This small molecule binds to this protein.
Small molecule (SMILES): CC(=O)N[C@@H]1[C@@H](O)[C@H](O)[C@@H](CO)O[C@H]1O

Sequence of chain 46.N:
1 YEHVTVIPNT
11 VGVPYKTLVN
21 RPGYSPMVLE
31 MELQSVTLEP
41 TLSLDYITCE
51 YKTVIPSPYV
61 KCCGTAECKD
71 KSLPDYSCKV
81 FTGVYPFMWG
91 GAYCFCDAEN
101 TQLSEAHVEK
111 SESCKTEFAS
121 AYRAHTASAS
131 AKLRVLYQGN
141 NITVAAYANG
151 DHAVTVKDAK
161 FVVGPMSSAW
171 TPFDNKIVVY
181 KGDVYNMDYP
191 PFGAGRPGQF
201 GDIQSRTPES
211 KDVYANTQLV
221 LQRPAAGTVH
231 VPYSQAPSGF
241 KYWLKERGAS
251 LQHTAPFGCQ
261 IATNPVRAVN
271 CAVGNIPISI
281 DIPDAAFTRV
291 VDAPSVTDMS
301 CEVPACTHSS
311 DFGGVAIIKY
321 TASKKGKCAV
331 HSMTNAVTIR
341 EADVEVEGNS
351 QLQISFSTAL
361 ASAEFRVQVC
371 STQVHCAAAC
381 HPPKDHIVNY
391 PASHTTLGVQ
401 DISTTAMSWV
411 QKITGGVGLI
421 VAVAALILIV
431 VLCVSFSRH

Sequence of chain 46.O:
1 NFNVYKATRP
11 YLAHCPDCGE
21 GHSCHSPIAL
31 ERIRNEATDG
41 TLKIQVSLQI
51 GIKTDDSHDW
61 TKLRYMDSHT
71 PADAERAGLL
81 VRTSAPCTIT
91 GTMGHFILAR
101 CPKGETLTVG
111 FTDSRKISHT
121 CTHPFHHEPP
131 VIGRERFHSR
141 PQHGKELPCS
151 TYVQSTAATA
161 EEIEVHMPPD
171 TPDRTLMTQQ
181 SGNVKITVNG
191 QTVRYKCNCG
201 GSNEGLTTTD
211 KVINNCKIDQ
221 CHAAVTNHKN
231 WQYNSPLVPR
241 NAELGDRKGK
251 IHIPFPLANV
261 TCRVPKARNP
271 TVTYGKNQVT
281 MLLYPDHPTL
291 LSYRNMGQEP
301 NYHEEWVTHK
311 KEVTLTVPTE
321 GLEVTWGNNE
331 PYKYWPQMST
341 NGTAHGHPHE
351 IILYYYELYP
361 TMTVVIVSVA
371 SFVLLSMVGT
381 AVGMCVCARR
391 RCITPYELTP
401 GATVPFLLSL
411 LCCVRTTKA

Binding-site contacts:
Ligand atom C5 contacts residue LYS181 of chain 46.N at 3.4 Å.
Ligand atom O6 contacts residue LYS181 of chain 46.N at 3.4 Å (salt-bridge).
Ligand atom C7 contacts residue ASN259 of chain 46.O at 3.2 Å.
Ligand atom C3 contacts residue ASN259 of chain 46.O at 3.7 Å.
Ligand atom C8 contacts residue ALA258 of chain 46.O at 3.7 Å (hydrophobic).
Ligand atom C8 contacts residue LEU257 of chain 46.O at 4.1 Å (hydrophobic).
Ligand atom O3 contacts residue LYS115 of chain 46.N at 3.6 Å (salt-bridge).
Ligand atom C5 contacts residue ASN259 of chain 46.O at 3.7 Å.
Ligand atom C1 contacts residue ASN259 of chain 46.O at 1.4 Å.
Ligand atom N2 contacts residue ASN259 of chain 46.O at 2.8 Å (h-bond).
Ligand atom C3 contacts residue LYS115 of chain 46.N at 4.3 Å.
Ligand atom O7 contacts residue ASN259 of chain 46.O at 3.2 Å (h-bond).
Ligand atom O5 contacts residue ASN259 of chain 46.O at 2.3 Å (h-bond).
Ligand atom C2 contacts residue ASN259 of chain 46.O at 2.4 Å.
Ligand atom C6 contacts residue LYS181 of chain 46.N at 3.4 Å.
Ligand atom N2 contacts residue THR116 of chain 46.N at 4.1 Å.
Ligand atom C8 contacts residue ASN259 of chain 46.O at 4.2 Å.
Ligand atom O4 contacts residue LYS181 of chain 46.N at 2.7 Å (salt-bridge).
Ligand atom O4 contacts residue PHE118 of chain 46.N at 4.1 Å.
Ligand atom C8 contacts residue THR116 of chain 46.N at 4.3 Å.
Ligand atom C4 contacts residue ASN259 of chain 46.O at 4.2 Å.
Ligand atom C4 contacts residue LYS181 of chain 46.N at 3.6 Å.